Sequence of chain 1.A:
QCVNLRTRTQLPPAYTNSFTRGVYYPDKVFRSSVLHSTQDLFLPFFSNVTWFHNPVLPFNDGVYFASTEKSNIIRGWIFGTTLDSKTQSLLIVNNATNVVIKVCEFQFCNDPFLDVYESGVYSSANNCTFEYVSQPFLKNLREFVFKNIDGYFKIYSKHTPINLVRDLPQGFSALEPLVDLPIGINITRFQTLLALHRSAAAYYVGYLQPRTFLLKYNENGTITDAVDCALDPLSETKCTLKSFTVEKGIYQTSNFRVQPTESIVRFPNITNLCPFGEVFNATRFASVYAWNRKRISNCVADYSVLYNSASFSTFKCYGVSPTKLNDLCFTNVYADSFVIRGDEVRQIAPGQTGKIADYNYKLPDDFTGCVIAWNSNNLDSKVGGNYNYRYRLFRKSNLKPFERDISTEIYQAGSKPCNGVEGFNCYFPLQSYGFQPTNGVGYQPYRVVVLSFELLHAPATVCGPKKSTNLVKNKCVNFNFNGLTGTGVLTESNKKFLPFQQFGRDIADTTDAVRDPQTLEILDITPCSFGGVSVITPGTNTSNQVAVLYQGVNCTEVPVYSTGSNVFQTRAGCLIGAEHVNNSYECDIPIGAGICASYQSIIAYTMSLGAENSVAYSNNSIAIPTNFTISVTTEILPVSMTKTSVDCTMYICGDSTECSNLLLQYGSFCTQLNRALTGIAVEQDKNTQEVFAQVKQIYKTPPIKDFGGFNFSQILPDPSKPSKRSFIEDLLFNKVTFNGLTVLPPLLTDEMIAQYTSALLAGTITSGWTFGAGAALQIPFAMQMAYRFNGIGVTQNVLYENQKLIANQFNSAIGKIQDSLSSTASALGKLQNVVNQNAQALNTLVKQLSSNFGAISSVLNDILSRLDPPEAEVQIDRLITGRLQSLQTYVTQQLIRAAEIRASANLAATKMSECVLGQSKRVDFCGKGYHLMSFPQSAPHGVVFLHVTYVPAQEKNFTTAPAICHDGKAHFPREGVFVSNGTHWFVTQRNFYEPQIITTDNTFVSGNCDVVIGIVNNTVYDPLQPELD

This small molecule binds to this protein.
Small molecule (SMILES): CC(=O)N[C@H]1[C@H](O[C@H]2[C@H](O)[C@@H](NC(C)=O)CO[C@@H]2CO)O[C@H](CO)[C@@H](O)[C@@H]1O

Binding-site contacts:
Ligand atom C3 contacts residue ASN1072 of chain 1.A at 3.8 Å.
Ligand atom C7 contacts residue ASN1072 of chain 1.A at 3.1 Å.
Ligand atom O4 contacts residue SER702 of chain 1.A at 3.3 Å (h-bond).
Ligand atom C5 contacts residue ASN1072 of chain 1.A at 3.7 Å.
Ligand atom C2 contacts residue ASN1072 of chain 1.A at 2.4 Å.
Ligand atom C6 contacts residue SER702 of chain 1.A at 4.3 Å.
Ligand atom O6 contacts residue ALA704 of chain 1.A at 4.3 Å.
Ligand atom C5 contacts residue ALA704 of chain 1.A at 3.7 Å (hydrophobic).
Ligand atom C8 contacts residue ASN1072 of chain 1.A at 3.7 Å.
Ligand atom C4 contacts residue ASN1072 of chain 1.A at 4.2 Å.
Ligand atom C4 contacts residue SER702 of chain 1.A at 4.4 Å.
Ligand atom O7 contacts residue ASN1072 of chain 1.A at 3.3 Å (h-bond).
Ligand atom C5 contacts residue SER702 of chain 1.A at 4.3 Å.
Ligand atom O5 contacts residue ALA704 of chain 1.A at 4.0 Å.
Ligand atom C6 contacts residue ALA704 of chain 1.A at 3.6 Å (hydrophobic).
Ligand atom C1 contacts residue ASN1072 of chain 1.A at 1.4 Å.
Ligand atom O5 contacts residue ASN1072 of chain 1.A at 2.3 Å (h-bond).
Ligand atom N2 contacts residue ASN1072 of chain 1.A at 3.0 Å (h-bond).